Sequence of chain 1.E:
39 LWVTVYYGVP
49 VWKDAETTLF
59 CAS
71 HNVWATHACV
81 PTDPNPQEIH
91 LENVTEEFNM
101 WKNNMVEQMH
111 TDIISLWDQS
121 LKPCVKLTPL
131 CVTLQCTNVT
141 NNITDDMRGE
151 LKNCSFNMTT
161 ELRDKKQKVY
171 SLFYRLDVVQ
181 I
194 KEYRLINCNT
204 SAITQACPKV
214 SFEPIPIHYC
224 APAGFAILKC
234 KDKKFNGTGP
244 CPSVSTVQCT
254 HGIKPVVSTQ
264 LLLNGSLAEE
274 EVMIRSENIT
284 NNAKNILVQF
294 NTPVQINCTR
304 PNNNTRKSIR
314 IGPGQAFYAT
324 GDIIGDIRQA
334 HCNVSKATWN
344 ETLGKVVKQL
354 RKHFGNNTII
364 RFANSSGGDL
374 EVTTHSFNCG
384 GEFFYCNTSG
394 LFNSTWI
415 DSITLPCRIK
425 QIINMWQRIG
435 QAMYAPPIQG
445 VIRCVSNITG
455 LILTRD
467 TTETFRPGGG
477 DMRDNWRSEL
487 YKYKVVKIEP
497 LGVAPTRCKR

Binding-site contacts:
Ligand atom O5 contacts residue ASN390 of chain 1.E at 2.4 Å (h-bond).
Ligand atom C3 contacts residue ASN390 of chain 1.E at 3.9 Å.
Ligand atom C7 contacts residue ASN390 of chain 1.E at 3.4 Å.
Ligand atom C7 contacts residue THR377 of chain 1.E at 4.5 Å.
Ligand atom O7 contacts residue THR377 of chain 1.E at 4.3 Å.
Ligand atom N2 contacts residue ASN390 of chain 1.E at 3.0 Å (h-bond).
Ligand atom C2 contacts residue NAG1 of chain 1.V at 3.8 Å.
Ligand atom O4 contacts residue NAG2 of chain 1.V at 3.5 Å.
Ligand atom C3 contacts residue NAG1 of chain 1.V at 3.7 Å.
Ligand atom O3 contacts residue NAG1 of chain 1.V at 4.2 Å.
Ligand atom C8 contacts residue ASN390 of chain 1.E at 4.4 Å.
Ligand atom N2 contacts residue NAG1 of chain 1.V at 3.0 Å (h-bond).
Ligand atom O7 contacts residue ASN390 of chain 1.E at 3.4 Å (h-bond).
Ligand atom C8 contacts residue THR377 of chain 1.E at 3.8 Å.
Ligand atom C4 contacts residue ASN390 of chain 1.E at 4.3 Å.
Ligand atom C2 contacts residue ASN390 of chain 1.E at 2.5 Å.
Ligand atom C1 contacts residue NAG1 of chain 1.V at 4.2 Å.
Ligand atom C8 contacts residue NAG1 of chain 1.V at 3.9 Å.
Ligand atom C8 contacts residue THR376 of chain 1.E at 3.6 Å.
Ligand atom C1 contacts residue ASN390 of chain 1.E at 1.5 Å.
Ligand atom C1 contacts residue SER392 of chain 1.E at 4.2 Å.
Ligand atom C7 contacts residue NAG1 of chain 1.V at 3.9 Å.
Ligand atom C5 contacts residue ASN390 of chain 1.E at 3.8 Å.

This small molecule binds to this protein.
Small molecule (SMILES): CC(=O)N[C@@H]1[C@@H](O)[C@H](O)[C@@H](CO)O[C@H]1O